The protein below binds the small molecule below.
Small molecule (SMILES): CO[C@H]1/C=C/O[C@@]2(C)Oc3c(C)c(O)c4c(O)c(c(/C=N/N5CCN(C)CC5)c(O)c4c3C2=O)NC(=O)/C(C)=C\C=C[C@H](C)[C@H](O)[C@@H](C)[C@@H](O)[C@@H](C)[C@H](OC(C)=O)[C@@H]1C

Sequence of chain 1.C:
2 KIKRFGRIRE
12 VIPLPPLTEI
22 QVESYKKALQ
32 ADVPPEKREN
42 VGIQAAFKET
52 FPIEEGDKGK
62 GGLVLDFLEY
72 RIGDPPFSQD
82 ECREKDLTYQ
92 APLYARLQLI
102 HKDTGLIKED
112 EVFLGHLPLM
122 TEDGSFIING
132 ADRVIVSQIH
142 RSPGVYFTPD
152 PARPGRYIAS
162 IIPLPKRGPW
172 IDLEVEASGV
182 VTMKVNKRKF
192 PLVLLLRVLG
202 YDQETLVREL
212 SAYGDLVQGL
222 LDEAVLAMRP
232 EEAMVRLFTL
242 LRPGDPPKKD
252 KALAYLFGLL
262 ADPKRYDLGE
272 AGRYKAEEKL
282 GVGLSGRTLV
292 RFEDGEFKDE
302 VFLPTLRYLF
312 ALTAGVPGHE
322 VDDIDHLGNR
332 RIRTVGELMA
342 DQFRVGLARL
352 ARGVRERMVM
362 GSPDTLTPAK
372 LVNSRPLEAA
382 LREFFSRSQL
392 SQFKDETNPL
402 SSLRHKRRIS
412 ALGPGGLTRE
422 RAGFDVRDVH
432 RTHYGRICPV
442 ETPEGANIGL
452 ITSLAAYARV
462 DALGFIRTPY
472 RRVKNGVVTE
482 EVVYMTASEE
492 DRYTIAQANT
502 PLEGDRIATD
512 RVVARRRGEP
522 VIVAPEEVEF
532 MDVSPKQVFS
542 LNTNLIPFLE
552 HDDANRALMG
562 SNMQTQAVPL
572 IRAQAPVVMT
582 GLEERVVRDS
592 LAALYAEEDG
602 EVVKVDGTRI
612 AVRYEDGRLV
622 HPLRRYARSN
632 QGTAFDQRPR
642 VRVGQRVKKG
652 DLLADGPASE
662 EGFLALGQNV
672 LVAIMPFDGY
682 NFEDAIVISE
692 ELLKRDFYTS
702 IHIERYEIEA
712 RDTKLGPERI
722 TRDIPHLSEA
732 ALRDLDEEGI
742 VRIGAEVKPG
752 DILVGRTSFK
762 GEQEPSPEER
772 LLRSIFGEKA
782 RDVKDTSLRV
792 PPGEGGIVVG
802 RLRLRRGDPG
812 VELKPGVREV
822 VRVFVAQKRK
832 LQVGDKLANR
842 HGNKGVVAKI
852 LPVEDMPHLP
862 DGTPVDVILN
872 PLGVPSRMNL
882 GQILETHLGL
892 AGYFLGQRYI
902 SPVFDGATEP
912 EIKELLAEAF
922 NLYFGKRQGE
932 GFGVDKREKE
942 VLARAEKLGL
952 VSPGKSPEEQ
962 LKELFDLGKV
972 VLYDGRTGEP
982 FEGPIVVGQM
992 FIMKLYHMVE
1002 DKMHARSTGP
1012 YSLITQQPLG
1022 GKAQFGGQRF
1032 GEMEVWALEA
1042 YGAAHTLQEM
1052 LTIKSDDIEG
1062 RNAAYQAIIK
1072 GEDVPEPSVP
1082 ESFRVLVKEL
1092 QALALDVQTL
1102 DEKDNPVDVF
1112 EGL

Binding-site contacts:
Ligand atom C30 contacts residue GLU445 of chain 1.C at 3.4 Å.
Ligand atom O8 contacts residue GLN393 of chain 1.C at 3.5 Å.
Ligand atom C36 contacts residue ARG134 of chain 1.C at 3.7 Å.
Ligand atom C2 contacts residue ILE452 of chain 1.C at 3.6 Å (hydrophobic).
Ligand atom C37 contacts residue GLN393 of chain 1.C at 3.7 Å.
Ligand atom C14 contacts residue LEU391 of chain 1.C at 3.5 Å (hydrophobic).
Ligand atom O5 contacts residue GLN390 of chain 1.C at 3.5 Å.
Ligand atom C14 contacts residue GLN393 of chain 1.C at 3.6 Å.
Ligand atom C8 contacts residue GLN393 of chain 1.C at 3.0 Å.
Ligand atom O8 contacts residue PHE394 of chain 1.C at 2.6 Å (h-bond).
Ligand atom C19 contacts residue ASP396 of chain 1.C at 3.1 Å.
Ligand atom C1 contacts residue ILE452 of chain 1.C at 3.4 Å (hydrophobic).
Ligand atom C16 contacts residue ARG409 of chain 1.C at 3.3 Å.
Ligand atom C7 contacts residue GLN390 of chain 1.C at 3.7 Å.
Ligand atom C34 contacts residue GLN393 of chain 1.C at 3.3 Å.
Ligand atom C18 contacts residue ARG409 of chain 1.C at 3.2 Å.
Ligand atom O10 contacts residue HIS406 of chain 1.C at 3.7 Å.
Ligand atom C42 contacts residue GLU445 of chain 1.C at 3.5 Å.
Ligand atom C37 contacts residue SER389 of chain 1.C at 3.4 Å.
Ligand atom O8 contacts residue ARG134 of chain 1.C at 3.7 Å.
Ligand atom C17 contacts residue ARG409 of chain 1.C at 3.1 Å.
Ligand atom C7 contacts residue GLN393 of chain 1.C at 3.4 Å.
Ligand atom C15 contacts residue ARG409 of chain 1.C at 3.5 Å.
Ligand atom O6 contacts residue GLN393 of chain 1.C at 3.6 Å.
Ligand atom O1 contacts residue ILE452 of chain 1.C at 3.7 Å.
Ligand atom O6 contacts residue GLN390 of chain 1.C at 3.5 Å (h-bond).
Ligand atom C14 contacts residue GLN390 of chain 1.C at 3.2 Å.
Ligand atom O1 contacts residue ARG409 of chain 1.C at 2.9 Å (salt-bridge).
Ligand atom O9 contacts residue PHE394 of chain 1.C at 3.5 Å (h-bond).
Ligand atom C37 contacts residue SER392 of chain 1.C at 3.3 Å.
Ligand atom O11 contacts residue ILE452 of chain 1.C at 2.8 Å.
Ligand atom C8 contacts residue SER411 of chain 1.C at 3.7 Å.
Ligand atom C41 contacts residue GLU445 of chain 1.C at 3.2 Å.
Ligand atom C20 contacts residue ASP396 of chain 1.C at 3.3 Å.
Ligand atom O2 contacts residue GLN393 of chain 1.C at 2.6 Å (h-bond).
Ligand atom C14 contacts residue SER411 of chain 1.C at 3.1 Å.
Ligand atom O9 contacts residue GLN393 of chain 1.C at 3.3 Å.
Ligand atom O11 contacts residue ARG409 of chain 1.C at 3.6 Å.
Ligand atom C28 contacts residue GLN390 of chain 1.C at 3.4 Å.
Ligand atom O2 contacts residue SER411 of chain 1.C at 3.0 Å (h-bond).